A protein and the small-molecule ligand that binds it are described below.
Small molecule (SMILES): C[C@H](NC(=O)[C@@H]1CCCN1C(=O)[C@@H]1CCCN1C(=O)[C@H](C)NC(=O)[C@@H](N)[C@@H](C)O)C(=O)N[C@@H](Cc1cnc[nH]1)C(=O)NCC=O

Binding-site contacts:
Ligand atom CE1 contacts residue GLU51 of chain 1.H at 3.4 Å.
Ligand atom O contacts residue TRP34 of chain 1.H at 3.7 Å.
Ligand atom O contacts residue ARG52 of chain 1.G at 3.9 Å.
Ligand atom CD contacts residue TYR101 of chain 1.H at 3.8 Å (hydrophobic).
Ligand atom ND1 contacts residue TRP93 of chain 1.G at 3.5 Å.
Ligand atom CD2 contacts residue PHE98 of chain 1.G at 3.8 Å (hydrophobic).
Ligand atom CD2 contacts residue TRP93 of chain 1.G at 3.5 Å (hydrophobic).
Ligand atom O contacts residue TYR34 of chain 1.G at 3.7 Å.
Ligand atom N contacts residue TYR101 of chain 1.H at 3.8 Å.
Ligand atom CB contacts residue TYR101 of chain 1.H at 3.5 Å (hydrophobic).
Ligand atom CB contacts residue TYR100 of chain 1.H at 3.8 Å (hydrophobic).
Ligand atom CD2 contacts residue GLU51 of chain 1.H at 3.2 Å.
Ligand atom N contacts residue TYR100 of chain 1.H at 3.5 Å.
Ligand atom O contacts residue TYR101 of chain 1.H at 2.1 Å (h-bond).
Ligand atom NE2 contacts residue TRP34 of chain 1.H at 4.0 Å.
Ligand atom CG contacts residue TRP34 of chain 1.H at 3.7 Å (hydrophobic).
Ligand atom CB contacts residue TRP34 of chain 1.H at 3.4 Å (hydrophobic).
Ligand atom N contacts residue GLY32 of chain 1.H at 3.0 Å (h-bond).
Ligand atom CA contacts residue TYR34 of chain 1.G at 3.8 Å (hydrophobic).
Ligand atom CA contacts residue GLY32 of chain 1.H at 3.4 Å.
Ligand atom NE2 contacts residue GLU51 of chain 1.H at 2.4 Å (salt-bridge).
Ligand atom CB contacts residue GLU102 of chain 1.H at 3.8 Å.
Ligand atom O contacts residue ASN36 of chain 1.G at 3.1 Å (h-bond).
Ligand atom CB contacts residue PHE98 of chain 1.G at 3.9 Å (hydrophobic).
Ligand atom CB contacts residue TRP93 of chain 1.G at 3.9 Å (hydrophobic).
Ligand atom CG contacts residue TRP93 of chain 1.G at 3.7 Å (hydrophobic).
Ligand atom CG contacts residue GLU102 of chain 1.H at 4.0 Å.
Ligand atom CA contacts residue TYR101 of chain 1.H at 3.7 Å (hydrophobic).
Ligand atom CB contacts residue GLY103 of chain 1.H at 3.8 Å.
Ligand atom N contacts residue TYR34 of chain 1.G at 3.6 Å.
Ligand atom O contacts residue TYR100 of chain 1.H at 3.5 Å (h-bond).
Ligand atom NE2 contacts residue TRP93 of chain 1.G at 3.2 Å.
Ligand atom O contacts residue PHE98 of chain 1.G at 3.6 Å.
Ligand atom C contacts residue GLY32 of chain 1.H at 3.7 Å.
Ligand atom CB contacts residue ASN36 of chain 1.G at 3.7 Å.
Ligand atom CA contacts residue GLU102 of chain 1.H at 3.5 Å.
Ligand atom CB contacts residue PHE98 of chain 1.G at 3.7 Å (hydrophobic).
Ligand atom C contacts residue TYR101 of chain 1.H at 3.0 Å (hydrophobic).
Ligand atom CE1 contacts residue TRP93 of chain 1.G at 3.2 Å (hydrophobic).
Ligand atom CB contacts residue TYR33 of chain 1.H at 3.7 Å (hydrophobic).

Sequence of chain 1.G:
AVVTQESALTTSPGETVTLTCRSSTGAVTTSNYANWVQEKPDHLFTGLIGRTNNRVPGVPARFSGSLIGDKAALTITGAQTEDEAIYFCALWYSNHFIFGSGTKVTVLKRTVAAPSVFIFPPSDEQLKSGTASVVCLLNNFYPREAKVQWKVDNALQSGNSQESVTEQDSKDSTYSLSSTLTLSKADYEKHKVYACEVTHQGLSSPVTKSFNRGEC

Sequence of chain 1.H:
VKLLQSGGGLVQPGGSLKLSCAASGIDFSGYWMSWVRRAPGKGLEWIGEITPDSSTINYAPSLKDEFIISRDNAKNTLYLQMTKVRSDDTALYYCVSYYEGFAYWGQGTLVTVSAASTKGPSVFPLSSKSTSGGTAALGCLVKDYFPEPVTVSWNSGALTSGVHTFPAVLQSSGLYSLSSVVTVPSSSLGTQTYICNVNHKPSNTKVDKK